The protein below binds the small molecule below.
Small molecule (SMILES): [H]/N=C(\N)c1cc(-c2cccc(NC(=O)C(C)(C)Oc3ccc(Cl)c(Cl)c3)c2)cs1

Sequence of chain 1.B:
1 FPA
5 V

Binding-site contacts:
Ligand atom C10 contacts residue ASN47 of chain 1.A at 4.0 Å.
Ligand atom C22 contacts residue VAL5 of chain 1.B at 4.2 Å (hydrophobic).
Ligand atom S29 contacts residue GLU44 of chain 1.A at 3.9 Å.
Ligand atom C18 contacts residue ILE224 of chain 1.A at 3.2 Å (hydrophobic).
Ligand atom C17 contacts residue ILE224 of chain 1.A at 4.3 Å (hydrophobic).
Ligand atom C04 contacts residue ASN47 of chain 1.A at 4.4 Å.
Ligand atom C02 contacts residue LEU48 of chain 1.A at 4.1 Å (hydrophobic).
Ligand atom C02 contacts residue GLU19 of chain 1.A at 3.6 Å.
Ligand atom C28 contacts residue GLU44 of chain 1.A at 4.3 Å.
Ligand atom C19 contacts residue ILE173 of chain 1.A at 4.2 Å (hydrophobic).
Ligand atom CL2 contacts residue SER50 of chain 1.A at 4.2 Å.
Ligand atom C25 contacts residue LEU223 of chain 1.A at 3.8 Å (hydrophobic).
Ligand atom C18 contacts residue VAL5 of chain 1.B at 4.2 Å (hydrophobic).
Ligand atom S29 contacts residue ASN47 of chain 1.A at 4.4 Å.
Ligand atom C19 contacts residue ILE224 of chain 1.A at 3.8 Å (hydrophobic).
Ligand atom O16 contacts residue ILE224 of chain 1.A at 4.3 Å.
Ligand atom N01 contacts residue GLU19 of chain 1.A at 2.9 Å (salt-bridge).
Ligand atom C20 contacts residue VAL5 of chain 1.B at 4.0 Å (hydrophobic).
Ligand atom C27 contacts residue ASN47 of chain 1.A at 3.8 Å.
Ligand atom C19 contacts residue GLY176 of chain 1.A at 4.2 Å.
Ligand atom C05 contacts residue ASN47 of chain 1.A at 4.0 Å.
Ligand atom C11 contacts residue ASN47 of chain 1.A at 3.9 Å.
Ligand atom C24 contacts residue VAL5 of chain 1.B at 4.3 Å (hydrophobic).
Ligand atom C28 contacts residue ASN47 of chain 1.A at 3.8 Å.
Ligand atom C08 contacts residue ASN47 of chain 1.A at 3.5 Å.
Ligand atom CL2 contacts residue ASN47 of chain 1.A at 4.0 Å.
Ligand atom C20 contacts residue PRO172 of chain 1.A at 4.2 Å (hydrophobic).
Ligand atom CL2 contacts residue VAL5 of chain 1.B at 3.9 Å.
Ligand atom C06 contacts residue ASN47 of chain 1.A at 3.6 Å.
Ligand atom C07 contacts residue ASN47 of chain 1.A at 3.6 Å.
Ligand atom CL1 contacts residue LYS127 of chain 1.A at 3.5 Å.
Ligand atom N01 contacts residue VAL51 of chain 1.A at 3.7 Å.
Ligand atom C18 contacts residue PRO172 of chain 1.A at 3.8 Å (hydrophobic).
Ligand atom C09 contacts residue ASN47 of chain 1.A at 3.9 Å.
Ligand atom C19 contacts residue PRO172 of chain 1.A at 3.1 Å (hydrophobic).
Ligand atom CL1 contacts residue ILE173 of chain 1.A at 3.9 Å.
Ligand atom C19 contacts residue VAL5 of chain 1.B at 4.0 Å (hydrophobic).
Ligand atom CL2 contacts residue PHE124 of chain 1.A at 3.7 Å.
Ligand atom N03 contacts residue GLU19 of chain 1.A at 2.6 Å (salt-bridge).
Ligand atom N03 contacts residue LEU48 of chain 1.A at 3.4 Å.

Sequence of chain 1.A:
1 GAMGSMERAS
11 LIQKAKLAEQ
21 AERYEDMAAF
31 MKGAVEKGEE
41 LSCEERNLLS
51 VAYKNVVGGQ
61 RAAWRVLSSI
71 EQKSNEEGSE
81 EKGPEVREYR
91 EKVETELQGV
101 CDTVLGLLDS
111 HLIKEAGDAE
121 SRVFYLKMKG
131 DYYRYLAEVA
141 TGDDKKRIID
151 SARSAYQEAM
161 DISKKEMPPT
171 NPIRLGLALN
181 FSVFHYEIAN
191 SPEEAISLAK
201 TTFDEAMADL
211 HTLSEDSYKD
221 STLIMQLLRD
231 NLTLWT